Binding-site contacts:
Ligand atom P contacts residue GLU47 of chain 1.B at 4.3 Å.
Ligand atom O3 contacts residue ILE204 of chain 1.B at 4.2 Å.
Ligand atom O2 contacts residue ASN145 of chain 1.B at 3.1 Å (h-bond).
Ligand atom C3 contacts residue ASN145 of chain 1.B at 3.7 Å.
Ligand atom O3P contacts residue MN1 of chain 1.F at 4.0 Å.
Ligand atom P contacts residue HIS209 of chain 1.B at 3.7 Å.
Ligand atom C1 contacts residue PHE146 of chain 1.B at 3.9 Å (hydrophobic).
Ligand atom C3 contacts residue HIS139 of chain 1.B at 3.4 Å.
Ligand atom P contacts residue MN1 of chain 1.F at 3.5 Å.
Ligand atom C1 contacts residue THR89 of chain 1.B at 4.1 Å.
Ligand atom O3 contacts residue THR89 of chain 1.B at 4.0 Å.
Ligand atom C2 contacts residue PHE146 of chain 1.B at 3.6 Å (hydrophobic).
Ligand atom O3P contacts residue GLY88 of chain 1.B at 3.0 Å (h-bond).
Ligand atom O3P contacts residue PHE146 of chain 1.B at 4.3 Å.
Ligand atom O2P contacts residue MN1 of chain 1.F at 2.4 Å.
Ligand atom O2P contacts residue HIS271 of chain 1.B at 3.4 Å (h-bond).
Ligand atom O3 contacts residue HIS139 of chain 1.B at 3.4 Å.
Ligand atom C2 contacts residue ARG148 of chain 1.B at 3.8 Å.
Ligand atom O2P contacts residue HIS209 of chain 1.B at 3.5 Å (h-bond).
Ligand atom O2 contacts residue HIS139 of chain 1.B at 2.6 Å (h-bond).
Ligand atom O1P contacts residue MN1 of chain 1.F at 4.0 Å.
Ligand atom O4P contacts residue HIS209 of chain 1.B at 3.1 Å (h-bond).
Ligand atom O3P contacts residue GLY87 of chain 1.B at 3.6 Å.
Ligand atom O1P contacts residue THR89 of chain 1.B at 2.8 Å (h-bond).
Ligand atom P contacts residue GLY87 of chain 1.B at 4.4 Å.
Ligand atom O2P contacts residue GLY87 of chain 1.B at 4.1 Å.
Ligand atom C1 contacts residue HIS209 of chain 1.B at 3.4 Å.
Ligand atom C3 contacts residue ARG148 of chain 1.B at 4.2 Å.
Ligand atom O1P contacts residue HIS209 of chain 1.B at 4.0 Å.
Ligand atom O3 contacts residue ARG148 of chain 1.B at 3.2 Å (salt-bridge).
Ligand atom P contacts residue THR89 of chain 1.B at 2.9 Å.
Ligand atom O1P contacts residue GLU47 of chain 1.B at 4.2 Å.
Ligand atom O2 contacts residue ALA141 of chain 1.B at 3.9 Å.
Ligand atom O2P contacts residue GLU47 of chain 1.B at 3.2 Å (salt-bridge).
Ligand atom C2 contacts residue HIS139 of chain 1.B at 4.0 Å.
Ligand atom O2 contacts residue ARG148 of chain 1.B at 3.3 Å (salt-bridge).
Ligand atom O2P contacts residue THR89 of chain 1.B at 2.6 Å (h-bond).
Ligand atom C3 contacts residue MET206 of chain 1.B at 3.8 Å (hydrophobic).
Ligand atom O3P contacts residue THR89 of chain 1.B at 3.0 Å (h-bond).
Ligand atom O1P contacts residue PHE146 of chain 1.B at 3.8 Å.

Sequence of chain 1.B:
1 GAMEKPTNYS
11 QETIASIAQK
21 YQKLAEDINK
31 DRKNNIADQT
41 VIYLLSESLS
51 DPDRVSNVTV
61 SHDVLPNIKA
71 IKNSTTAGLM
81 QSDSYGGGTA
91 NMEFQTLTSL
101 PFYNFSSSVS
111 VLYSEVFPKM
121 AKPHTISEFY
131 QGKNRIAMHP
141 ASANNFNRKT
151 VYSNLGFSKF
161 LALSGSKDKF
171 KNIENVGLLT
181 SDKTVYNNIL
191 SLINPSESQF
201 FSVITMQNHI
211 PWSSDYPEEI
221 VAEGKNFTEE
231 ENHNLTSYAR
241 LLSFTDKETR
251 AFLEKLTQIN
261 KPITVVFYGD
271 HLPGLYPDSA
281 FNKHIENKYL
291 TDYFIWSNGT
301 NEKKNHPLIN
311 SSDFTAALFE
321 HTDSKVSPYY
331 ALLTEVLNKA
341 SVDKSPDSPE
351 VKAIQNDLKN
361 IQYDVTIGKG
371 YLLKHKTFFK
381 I

A small-molecule ligand and the protein it binds are described below.
Small molecule (SMILES): O=P(O)(O)OC[C@@H](O)CO